Sequence of chain 1.A:
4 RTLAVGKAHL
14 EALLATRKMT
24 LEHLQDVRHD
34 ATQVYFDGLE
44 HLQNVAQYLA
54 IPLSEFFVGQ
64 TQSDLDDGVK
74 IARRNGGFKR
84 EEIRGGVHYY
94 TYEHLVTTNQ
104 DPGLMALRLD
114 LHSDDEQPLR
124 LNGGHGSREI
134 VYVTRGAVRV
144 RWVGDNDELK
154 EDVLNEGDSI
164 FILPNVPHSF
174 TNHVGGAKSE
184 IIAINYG

The small molecule below binds the protein below.
Small molecule (SMILES): C[C@@H](O)CP(=O)(O)O

Sequence of chain 1.C:
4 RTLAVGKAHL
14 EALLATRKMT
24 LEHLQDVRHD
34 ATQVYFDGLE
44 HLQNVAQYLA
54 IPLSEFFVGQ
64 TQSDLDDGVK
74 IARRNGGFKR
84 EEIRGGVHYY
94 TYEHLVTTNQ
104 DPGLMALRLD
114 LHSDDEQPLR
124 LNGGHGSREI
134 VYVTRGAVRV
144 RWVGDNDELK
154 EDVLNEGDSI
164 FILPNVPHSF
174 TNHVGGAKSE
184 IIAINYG

Binding-site contacts:
Ligand atom O14 contacts residue TYR95 of chain 1.A at 3.5 Å (h-bond).
Ligand atom C1 contacts residue PHE173 of chain 1.A at 4.1 Å (hydrophobic).
Ligand atom O10 contacts residue MN1 of chain 1.E at 2.5 Å.
Ligand atom C1 contacts residue GLU132 of chain 1.A at 3.7 Å.
Ligand atom O14 contacts residue ASN125 of chain 1.A at 3.0 Å (h-bond).
Ligand atom O13 contacts residue GLU132 of chain 1.A at 4.5 Å.
Ligand atom O14 contacts residue TYR93 of chain 1.A at 3.8 Å.
Ligand atom C2 contacts residue HIS171 of chain 1.A at 4.2 Å.
Ligand atom O13 contacts residue LYS21 of chain 1.C at 4.2 Å.
Ligand atom P7 contacts residue ASN125 of chain 1.A at 3.6 Å.
Ligand atom O14 contacts residue MN1 of chain 1.E at 4.3 Å.
Ligand atom C6 contacts residue HIS171 of chain 1.A at 4.1 Å.
Ligand atom C2 contacts residue PHE173 of chain 1.A at 4.5 Å (hydrophobic).
Ligand atom O12 contacts residue MN1 of chain 1.E at 4.3 Å.
Ligand atom C1 contacts residue ILE184 of chain 1.A at 4.0 Å (hydrophobic).
Ligand atom P7 contacts residue ARG87 of chain 1.A at 3.9 Å.
Ligand atom C2 contacts residue GLU132 of chain 1.A at 3.2 Å.
Ligand atom O12 contacts residue TYR95 of chain 1.A at 2.6 Å (h-bond).
Ligand atom O10 contacts residue PHE173 of chain 1.A at 3.6 Å.
Ligand atom C1 contacts residue ALA186 of chain 1.A at 3.8 Å (hydrophobic).
Ligand atom C6 contacts residue TYR95 of chain 1.A at 4.5 Å (hydrophobic).
Ligand atom O13 contacts residue HIS128 of chain 1.A at 3.3 Å (h-bond).
Ligand atom O14 contacts residue ARG87 of chain 1.A at 2.6 Å (salt-bridge).
Ligand atom C1 contacts residue LEU112 of chain 1.A at 3.3 Å (hydrophobic).
Ligand atom P7 contacts residue LYS21 of chain 1.C at 4.2 Å.
Ligand atom C6 contacts residue TYR93 of chain 1.A at 3.8 Å (hydrophobic).
Ligand atom O10 contacts residue HIS171 of chain 1.A at 3.2 Å (h-bond).
Ligand atom O10 contacts residue GLU132 of chain 1.A at 2.3 Å (salt-bridge).
Ligand atom P7 contacts residue TYR93 of chain 1.A at 4.3 Å.
Ligand atom O13 contacts residue MN1 of chain 1.E at 2.2 Å.
Ligand atom C2 contacts residue MN1 of chain 1.E at 3.1 Å.
Ligand atom C6 contacts residue ASN125 of chain 1.A at 4.4 Å.
Ligand atom P7 contacts residue TYR95 of chain 1.A at 3.6 Å.
Ligand atom P7 contacts residue MN1 of chain 1.E at 3.3 Å.
Ligand atom O12 contacts residue ARG87 of chain 1.A at 4.1 Å.
Ligand atom O12 contacts residue LYS21 of chain 1.C at 2.9 Å.
Ligand atom C2 contacts residue LEU112 of chain 1.A at 4.4 Å (hydrophobic).
Ligand atom O13 contacts residue HIS171 of chain 1.A at 3.8 Å.
Ligand atom O13 contacts residue ASN125 of chain 1.A at 3.1 Å (h-bond).
Ligand atom C6 contacts residue MN1 of chain 1.E at 3.5 Å.